Sequence of chain 23.A:
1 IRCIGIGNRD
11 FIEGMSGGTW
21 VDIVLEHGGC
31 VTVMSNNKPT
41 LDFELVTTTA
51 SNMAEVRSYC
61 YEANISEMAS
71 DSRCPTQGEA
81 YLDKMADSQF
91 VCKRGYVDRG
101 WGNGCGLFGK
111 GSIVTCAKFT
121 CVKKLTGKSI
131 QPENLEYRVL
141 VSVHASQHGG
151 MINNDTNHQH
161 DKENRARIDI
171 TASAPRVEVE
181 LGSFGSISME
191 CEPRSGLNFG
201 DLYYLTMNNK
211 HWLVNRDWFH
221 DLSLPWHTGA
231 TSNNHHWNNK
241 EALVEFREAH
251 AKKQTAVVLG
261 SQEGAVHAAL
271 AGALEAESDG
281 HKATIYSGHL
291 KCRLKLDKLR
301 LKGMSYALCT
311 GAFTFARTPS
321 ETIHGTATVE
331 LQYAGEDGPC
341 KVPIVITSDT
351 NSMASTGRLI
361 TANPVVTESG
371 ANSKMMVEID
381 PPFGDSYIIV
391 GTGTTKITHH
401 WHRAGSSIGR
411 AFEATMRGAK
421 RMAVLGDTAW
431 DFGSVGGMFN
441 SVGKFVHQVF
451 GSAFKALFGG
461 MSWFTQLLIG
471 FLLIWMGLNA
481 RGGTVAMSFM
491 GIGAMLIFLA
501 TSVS

Binding-site contacts:
Ligand atom O6 contacts residue THR156 of chain 23.A at 4.5 Å.
Ligand atom C6 contacts residue MET151 of chain 23.A at 4.5 Å (hydrophobic).
Ligand atom C5 contacts residue THR156 of chain 23.A at 4.2 Å.
Ligand atom C4 contacts residue MET151 of chain 23.A at 3.9 Å (hydrophobic).
Ligand atom O7 contacts residue THR156 of chain 23.A at 4.5 Å.
Ligand atom C1 contacts residue MET151 of chain 23.A at 4.1 Å (hydrophobic).
Ligand atom O5 contacts residue MET151 of chain 23.A at 3.9 Å.
Ligand atom O7 contacts residue HIS148 of chain 23.A at 3.6 Å (h-bond).
Ligand atom O5 contacts residue ASN154 of chain 23.A at 2.3 Å (h-bond).
Ligand atom C1 contacts residue ASN154 of chain 23.A at 1.4 Å.
Ligand atom C6 contacts residue ASP161 of chain 23.A at 3.6 Å.
Ligand atom C2 contacts residue GLY150 of chain 23.A at 3.8 Å.
Ligand atom C8 contacts residue ASN157 of chain 23.A at 3.9 Å.
Ligand atom O5 contacts residue ASN157 of chain 23.A at 4.3 Å.
Ligand atom N2 contacts residue GLY150 of chain 23.A at 3.5 Å (h-bond).
Ligand atom C3 contacts residue MET151 of chain 23.A at 4.0 Å (hydrophobic).
Ligand atom O5 contacts residue THR156 of chain 23.A at 4.0 Å.
Ligand atom C4 contacts residue ASN154 of chain 23.A at 4.2 Å.
Ligand atom C6 contacts residue ASN157 of chain 23.A at 3.5 Å.
Ligand atom C1 contacts residue THR156 of chain 23.A at 4.3 Å.
Ligand atom O6 contacts residue MET151 of chain 23.A at 4.2 Å.
Ligand atom C6 contacts residue THR156 of chain 23.A at 3.7 Å.
Ligand atom C8 contacts residue GLY150 of chain 23.A at 3.8 Å.
Ligand atom O7 contacts residue ASN154 of chain 23.A at 4.0 Å.
Ligand atom C5 contacts residue ASN154 of chain 23.A at 3.6 Å.
Ligand atom C3 contacts residue ASN154 of chain 23.A at 3.8 Å.
Ligand atom C5 contacts residue MET151 of chain 23.A at 3.8 Å (hydrophobic).
Ligand atom O7 contacts residue GLY150 of chain 23.A at 2.9 Å (h-bond).
Ligand atom C2 contacts residue MET151 of chain 23.A at 4.2 Å (hydrophobic).
Ligand atom C7 contacts residue ASN154 of chain 23.A at 3.7 Å.
Ligand atom C6 contacts residue THR156 of chain 23.A at 4.0 Å.
Ligand atom C2 contacts residue ASN154 of chain 23.A at 2.4 Å.
Ligand atom C8 contacts residue THR156 of chain 23.A at 4.5 Å.
Ligand atom O5 contacts residue THR156 of chain 23.A at 4.0 Å.
Ligand atom C1 contacts residue GLY150 of chain 23.A at 3.9 Å.
Ligand atom N2 contacts residue ASN154 of chain 23.A at 2.9 Å (h-bond).
Ligand atom C5 contacts residue THR156 of chain 23.A at 3.9 Å.
Ligand atom C7 contacts residue GLY150 of chain 23.A at 3.1 Å.

A small-molecule ligand and the protein it binds are described below.
Small molecule (SMILES): CC(=O)N[C@H]1[C@H](O[C@H]2[C@H](O)[C@@H](NC(C)=O)CO[C@@H]2CO[C@@H]2O[C@@H](C)[C@@H](O)[C@@H](O)[C@@H]2O)O[C@H](CO)[C@@H](O)[C@@H]1O